Sequence of chain 1.A:
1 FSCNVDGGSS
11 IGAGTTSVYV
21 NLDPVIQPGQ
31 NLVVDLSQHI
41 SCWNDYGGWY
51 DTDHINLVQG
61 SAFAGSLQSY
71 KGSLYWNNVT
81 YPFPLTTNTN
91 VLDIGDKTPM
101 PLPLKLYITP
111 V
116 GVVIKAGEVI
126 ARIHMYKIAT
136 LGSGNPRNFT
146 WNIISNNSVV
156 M

Binding-site contacts:
Ligand atom C5 contacts residue ASP45 of chain 1.A at 3.6 Å.
Ligand atom N contacts residue ARG142 of chain 1.A at 3.5 Å (salt-bridge).
Ligand atom O8 contacts residue ALA134 of chain 1.A at 3.6 Å.
Ligand atom O contacts residue ASP53 of chain 1.A at 2.6 Å (salt-bridge).
Ligand atom C contacts residue ASP45 of chain 1.A at 3.6 Å.
Ligand atom O contacts residue ASP45 of chain 1.A at 3.0 Å (salt-bridge).
Ligand atom O1 contacts residue PHE1 of chain 1.A at 3.1 Å (h-bond).
Ligand atom O contacts residue ASN44 of chain 1.A at 3.5 Å.
Ligand atom O contacts residue PHE1 of chain 1.A at 2.9 Å (h-bond).
Ligand atom C18 contacts residue ARG142 of chain 1.A at 3.6 Å.
Ligand atom O9 contacts residue PHE1 of chain 1.A at 3.1 Å (h-bond).
Ligand atom O8 contacts residue LYS132 of chain 1.A at 2.9 Å (salt-bridge).
Ligand atom O9 contacts residue ASP53 of chain 1.A at 2.6 Å (salt-bridge).
Ligand atom N1 contacts residue ASN140 of chain 1.A at 3.6 Å (h-bond).
Ligand atom C18 contacts residue ASN140 of chain 1.A at 3.5 Å.
Ligand atom O8 contacts residue ASN140 of chain 1.A at 3.2 Å (h-bond).
Ligand atom O3 contacts residue GLY12 of chain 1.A at 3.0 Å (h-bond).
Ligand atom C contacts residue ASP51 of chain 1.A at 3.7 Å.
Ligand atom C contacts residue ASN44 of chain 1.A at 3.3 Å.
Ligand atom C11 contacts residue SER2 of chain 1.A at 3.6 Å.
Ligand atom O8 contacts residue GLY139 of chain 1.A at 3.6 Å.
Ligand atom C12 contacts residue SER2 of chain 1.A at 3.1 Å.
Ligand atom O9 contacts residue LYS132 of chain 1.A at 3.0 Å (salt-bridge).
Ligand atom C4 contacts residue TYR46 of chain 1.A at 3.6 Å (hydrophobic).
Ligand atom O4 contacts residue SER2 of chain 1.A at 2.8 Å (h-bond).
Ligand atom O6 contacts residue ARG142 of chain 1.A at 2.8 Å (salt-bridge).
Ligand atom C contacts residue ASP53 of chain 1.A at 3.4 Å.
Ligand atom O2 contacts residue PHE1 of chain 1.A at 3.6 Å.
Ligand atom C20 contacts residue ASP51 of chain 1.A at 3.6 Å.
Ligand atom C19 contacts residue ASP51 of chain 1.A at 3.5 Å.
Ligand atom C1 contacts residue TYR46 of chain 1.A at 3.6 Å (hydrophobic).
Ligand atom C20 contacts residue ASP53 of chain 1.A at 3.4 Å.
Ligand atom C10 contacts residue SER2 of chain 1.A at 3.6 Å.
Ligand atom O3 contacts residue ILE11 of chain 1.A at 3.5 Å.
Ligand atom C3 contacts residue ASP45 of chain 1.A at 3.6 Å.
Ligand atom O5 contacts residue ARG142 of chain 1.A at 3.0 Å (salt-bridge).
Ligand atom O3 contacts residue SER2 of chain 1.A at 3.7 Å.
Ligand atom C10 contacts residue ASP45 of chain 1.A at 3.3 Å.
Ligand atom C4 contacts residue ASP45 of chain 1.A at 3.5 Å.
Ligand atom O7 contacts residue ARG142 of chain 1.A at 3.3 Å (salt-bridge).

A protein and the small-molecule ligand that binds it are described below.
Small molecule (SMILES): CC(=O)N[C@H]1[C@H](Oc2ccccc2-c2cc(C(=O)O)cc([N+](=O)[O-])c2)O[C@H](CO)[C@H](O)[C@@H]1O